The protein below binds the small molecule below.
Small molecule (SMILES): CC(=O)N[C@@H]1[C@@H](O)[C@H](O)[C@@H](CO)O[C@H]1O

Sequence of chain 1.A:
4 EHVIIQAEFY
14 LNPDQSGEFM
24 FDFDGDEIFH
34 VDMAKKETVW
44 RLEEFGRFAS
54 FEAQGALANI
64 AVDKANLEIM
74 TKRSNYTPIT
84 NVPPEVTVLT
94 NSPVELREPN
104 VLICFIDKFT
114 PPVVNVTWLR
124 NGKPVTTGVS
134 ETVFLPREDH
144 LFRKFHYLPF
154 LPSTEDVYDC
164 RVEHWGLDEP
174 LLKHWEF

Binding-site contacts:
Ligand atom O7 contacts residue ASN78 of chain 1.A at 3.7 Å.
Ligand atom C7 contacts residue ASN78 of chain 1.A at 2.9 Å.
Ligand atom N2 contacts residue ASN78 of chain 1.A at 2.4 Å (h-bond).
Ligand atom C2 contacts residue ASN78 of chain 1.A at 2.6 Å.
Ligand atom O5 contacts residue ASN78 of chain 1.A at 2.3 Å (h-bond).
Ligand atom C8 contacts residue ASN78 of chain 1.A at 3.3 Å.
Ligand atom C4 contacts residue ASN78 of chain 1.A at 4.2 Å.
Ligand atom C5 contacts residue ASN78 of chain 1.A at 3.6 Å.
Ligand atom C3 contacts residue ASN78 of chain 1.A at 3.9 Å.
Ligand atom C1 contacts residue ASN78 of chain 1.A at 1.4 Å.